Binding-site contacts:
Ligand atom C11 contacts residue ASP72 of chain 5.A at 3.9 Å.
Ligand atom C17 contacts residue MET74 of chain 5.A at 3.8 Å (hydrophobic).
Ligand atom O2 contacts residue ALA75 of chain 5.A at 3.1 Å (h-bond).
Ligand atom O contacts residue TYR98 of chain 5.A at 3.9 Å.
Ligand atom O2 contacts residue ASN106 of chain 5.A at 2.6 Å (h-bond).
Ligand atom C13 contacts residue GLU134 of chain 8.A at 3.7 Å.
Ligand atom C9 contacts residue HIS138 of chain 8.A at 3.5 Å.
Ligand atom C3 contacts residue GLY9 of chain 5.A at 3.7 Å.
Ligand atom C2 contacts residue MET74 of chain 5.A at 3.7 Å (hydrophobic).
Ligand atom C17 contacts residue LEU73 of chain 5.A at 3.8 Å (hydrophobic).
Ligand atom C15 contacts residue MET105 of chain 5.A at 3.8 Å (hydrophobic).
Ligand atom C14 contacts residue LEU102 of chain 5.A at 3.7 Å (hydrophobic).
Ligand atom C15 contacts residue LEU102 of chain 5.A at 3.4 Å (hydrophobic).
Ligand atom N1 contacts residue LEU73 of chain 5.A at 3.4 Å.
Ligand atom O1 contacts residue ARG88 of chain 5.A at 2.9 Å (salt-bridge).
Ligand atom C13 contacts residue LEU73 of chain 5.A at 3.8 Å (hydrophobic).
Ligand atom C6 contacts residue MET74 of chain 5.A at 3.6 Å (hydrophobic).
Ligand atom C16 contacts residue MET105 of chain 5.A at 3.9 Å (hydrophobic).
Ligand atom C1 contacts residue MET74 of chain 5.A at 3.5 Å (hydrophobic).
Ligand atom C18 contacts residue MET74 of chain 5.A at 3.8 Å (hydrophobic).
Ligand atom C contacts residue MET74 of chain 5.A at 3.9 Å (hydrophobic).
Ligand atom C16 contacts residue LEU102 of chain 5.A at 3.7 Å (hydrophobic).
Ligand atom N1 contacts residue MET74 of chain 5.A at 2.9 Å (h-bond).
Ligand atom O2 contacts residue LEU73 of chain 5.A at 3.7 Å.
Ligand atom C contacts residue ARG88 of chain 5.A at 3.8 Å.
Ligand atom C16 contacts residue ASN106 of chain 5.A at 3.3 Å.
Ligand atom O2 contacts residue MET74 of chain 5.A at 3.2 Å.
Ligand atom C3 contacts residue PHE70 of chain 5.A at 3.8 Å (hydrophobic).
Ligand atom C4 contacts residue ALA37 of chain 5.A at 3.7 Å (hydrophobic).
Ligand atom C18 contacts residue LEU73 of chain 5.A at 3.5 Å (hydrophobic).
Ligand atom C4 contacts residue PHE70 of chain 5.A at 3.7 Å (hydrophobic).
Ligand atom N contacts residue GLU134 of chain 8.A at 2.8 Å (salt-bridge).
Ligand atom C10 contacts residue HIS138 of chain 8.A at 3.7 Å.
Ligand atom C10 contacts residue ASP72 of chain 5.A at 3.7 Å.
Ligand atom C7 contacts residue GLU134 of chain 8.A at 3.8 Å.
Ligand atom C16 contacts residue LEU109 of chain 5.A at 3.9 Å (hydrophobic).
Ligand atom C15 contacts residue VAL135 of chain 8.A at 3.7 Å (hydrophobic).
Ligand atom C17 contacts residue ASN106 of chain 5.A at 3.3 Å.
Ligand atom C2 contacts residue GLY9 of chain 5.A at 3.7 Å.
Ligand atom C12 contacts residue GLU134 of chain 8.A at 3.8 Å.

Sequence of chain 5.A:
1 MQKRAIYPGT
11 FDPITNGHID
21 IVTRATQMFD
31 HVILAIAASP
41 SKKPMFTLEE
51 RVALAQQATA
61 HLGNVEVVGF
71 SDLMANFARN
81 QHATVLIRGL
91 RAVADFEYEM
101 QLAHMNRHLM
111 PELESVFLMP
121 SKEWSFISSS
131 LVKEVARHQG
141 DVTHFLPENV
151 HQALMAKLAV

The protein below binds the small molecule below.
Small molecule (SMILES): O=C(O)c1cccc([C@H]2CCC[C@@H]2c2nc3cccc(O)c3[nH]2)c1

Sequence of chain 8.A:
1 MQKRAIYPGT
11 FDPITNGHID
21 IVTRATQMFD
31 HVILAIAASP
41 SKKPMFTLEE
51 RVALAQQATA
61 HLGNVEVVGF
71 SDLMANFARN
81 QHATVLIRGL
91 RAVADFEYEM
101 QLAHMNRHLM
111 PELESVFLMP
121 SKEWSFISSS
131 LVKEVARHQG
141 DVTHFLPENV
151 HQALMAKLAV